Sequence of chain 1.C:
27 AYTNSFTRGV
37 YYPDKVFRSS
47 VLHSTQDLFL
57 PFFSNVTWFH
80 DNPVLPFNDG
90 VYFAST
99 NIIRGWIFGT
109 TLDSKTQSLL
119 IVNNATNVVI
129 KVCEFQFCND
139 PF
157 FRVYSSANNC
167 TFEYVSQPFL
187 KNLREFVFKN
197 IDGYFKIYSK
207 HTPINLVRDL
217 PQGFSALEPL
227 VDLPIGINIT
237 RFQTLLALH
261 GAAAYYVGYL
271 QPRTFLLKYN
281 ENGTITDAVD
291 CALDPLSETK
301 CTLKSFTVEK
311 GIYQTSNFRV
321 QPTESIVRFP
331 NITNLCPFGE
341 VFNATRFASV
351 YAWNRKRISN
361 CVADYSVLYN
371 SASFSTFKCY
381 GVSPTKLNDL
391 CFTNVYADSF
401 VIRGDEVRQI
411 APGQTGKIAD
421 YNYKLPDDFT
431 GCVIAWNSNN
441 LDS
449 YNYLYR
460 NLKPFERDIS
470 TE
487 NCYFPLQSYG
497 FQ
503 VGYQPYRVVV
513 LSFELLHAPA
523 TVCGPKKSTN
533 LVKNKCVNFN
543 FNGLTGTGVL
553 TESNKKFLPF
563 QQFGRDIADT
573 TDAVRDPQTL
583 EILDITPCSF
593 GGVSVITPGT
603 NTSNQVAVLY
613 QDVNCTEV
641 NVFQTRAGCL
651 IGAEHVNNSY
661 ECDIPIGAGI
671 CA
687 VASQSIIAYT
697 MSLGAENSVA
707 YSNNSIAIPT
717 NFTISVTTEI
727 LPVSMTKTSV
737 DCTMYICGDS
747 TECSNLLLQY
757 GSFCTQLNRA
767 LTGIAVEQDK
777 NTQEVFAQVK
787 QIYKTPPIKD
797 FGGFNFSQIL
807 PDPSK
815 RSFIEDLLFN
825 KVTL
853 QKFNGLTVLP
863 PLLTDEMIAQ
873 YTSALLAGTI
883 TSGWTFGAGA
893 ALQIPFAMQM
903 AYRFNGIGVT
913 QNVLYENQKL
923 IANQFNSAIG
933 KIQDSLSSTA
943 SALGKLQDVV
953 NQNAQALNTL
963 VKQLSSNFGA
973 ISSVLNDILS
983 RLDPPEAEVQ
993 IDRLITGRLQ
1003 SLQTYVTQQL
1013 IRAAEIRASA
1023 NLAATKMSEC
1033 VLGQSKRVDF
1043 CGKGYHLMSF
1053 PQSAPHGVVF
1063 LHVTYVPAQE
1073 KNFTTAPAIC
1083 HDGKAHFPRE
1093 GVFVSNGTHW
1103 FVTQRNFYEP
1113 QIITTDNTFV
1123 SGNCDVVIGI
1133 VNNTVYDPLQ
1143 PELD

Binding-site contacts:
Ligand atom O5 contacts residue ASN603 of chain 1.C at 2.4 Å (h-bond).
Ligand atom C8 contacts residue ASN603 of chain 1.C at 3.9 Å.
Ligand atom C4 contacts residue ASN603 of chain 1.C at 4.2 Å.
Ligand atom C5 contacts residue ASN603 of chain 1.C at 3.7 Å.
Ligand atom O7 contacts residue ASN603 of chain 1.C at 4.5 Å.
Ligand atom C1 contacts residue ASN603 of chain 1.C at 1.4 Å.
Ligand atom N2 contacts residue ASN603 of chain 1.C at 2.9 Å (h-bond).
Ligand atom O6 contacts residue ASN603 of chain 1.C at 4.5 Å.
Ligand atom C3 contacts residue ASN603 of chain 1.C at 3.8 Å.
Ligand atom C7 contacts residue ASN603 of chain 1.C at 3.6 Å.
Ligand atom C2 contacts residue ASN603 of chain 1.C at 2.4 Å.

This protein binds this small molecule.
Small molecule (SMILES): CC(=O)N[C@@H]1[C@@H](O)[C@H](O)[C@@H](CO)O[C@H]1O